Binding-site contacts:
Ligand atom C4 contacts residue ASN154 of chain 31.C at 4.2 Å.
Ligand atom C3 contacts residue ASN154 of chain 31.C at 3.8 Å.
Ligand atom C1 contacts residue SER157 of chain 31.C at 3.9 Å.
Ligand atom C7 contacts residue ASN154 of chain 31.C at 4.0 Å.
Ligand atom C2 contacts residue ASN154 of chain 31.C at 2.4 Å.
Ligand atom O5 contacts residue ASN154 of chain 31.C at 2.4 Å (h-bond).
Ligand atom C5 contacts residue ASN154 of chain 31.C at 3.7 Å.
Ligand atom N2 contacts residue ASN154 of chain 31.C at 2.9 Å (h-bond).
Ligand atom O5 contacts residue SER157 of chain 31.C at 3.8 Å.
Ligand atom C8 contacts residue ASN154 of chain 31.C at 4.2 Å.
Ligand atom C1 contacts residue ASN154 of chain 31.C at 1.4 Å.

Sequence of chain 31.C:
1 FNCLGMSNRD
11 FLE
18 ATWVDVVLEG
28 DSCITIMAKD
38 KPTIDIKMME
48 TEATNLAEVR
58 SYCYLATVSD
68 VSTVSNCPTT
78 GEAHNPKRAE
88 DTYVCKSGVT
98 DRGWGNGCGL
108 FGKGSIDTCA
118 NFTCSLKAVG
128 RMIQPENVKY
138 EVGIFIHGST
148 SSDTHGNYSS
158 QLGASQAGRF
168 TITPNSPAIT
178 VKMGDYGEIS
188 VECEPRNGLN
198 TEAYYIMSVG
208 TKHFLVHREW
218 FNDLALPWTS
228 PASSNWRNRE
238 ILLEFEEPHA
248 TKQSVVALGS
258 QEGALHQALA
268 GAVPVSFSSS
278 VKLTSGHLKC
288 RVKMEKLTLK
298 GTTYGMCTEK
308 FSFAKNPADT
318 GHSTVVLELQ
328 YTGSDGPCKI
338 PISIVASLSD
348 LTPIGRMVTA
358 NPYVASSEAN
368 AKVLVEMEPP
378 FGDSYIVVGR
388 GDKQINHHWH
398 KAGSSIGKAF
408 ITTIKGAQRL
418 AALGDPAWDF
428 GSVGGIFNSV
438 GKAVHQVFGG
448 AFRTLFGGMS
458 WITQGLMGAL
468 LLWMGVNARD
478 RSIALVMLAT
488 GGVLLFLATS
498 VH

The protein below binds the small molecule below.
Small molecule (SMILES): CC(=O)N[C@@H]1[C@@H](O)[C@H](O)[C@@H](CO)O[C@H]1O